This small molecule binds to this protein.
Small molecule (SMILES): CC/C=C/[C@@H](OC(N)=O)[C@@H](Cl)[C@H](O)CC(=O)[C@@H](O)[C@H](O)[C@H](C)/C(Cl)=C/C=C/C=C(C)/C=C/C=C/C(=O)O[C@@H]1C[C@@H](C(=O)O)CC[C@@H]1O

Sequence of chain 1.E:
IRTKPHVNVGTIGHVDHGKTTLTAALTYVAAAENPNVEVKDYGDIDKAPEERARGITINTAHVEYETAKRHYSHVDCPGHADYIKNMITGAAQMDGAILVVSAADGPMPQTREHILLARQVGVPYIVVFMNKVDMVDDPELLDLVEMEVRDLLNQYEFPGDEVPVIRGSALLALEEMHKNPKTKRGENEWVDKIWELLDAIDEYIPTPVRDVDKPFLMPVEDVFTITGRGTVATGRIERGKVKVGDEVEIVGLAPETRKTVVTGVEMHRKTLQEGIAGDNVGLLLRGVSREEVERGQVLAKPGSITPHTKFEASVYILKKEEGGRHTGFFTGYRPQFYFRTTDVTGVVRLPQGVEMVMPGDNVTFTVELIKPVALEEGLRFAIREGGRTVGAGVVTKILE

Binding-site contacts:
Ligand atom C23 contacts residue TYR161 of chain 1.E at 3.4 Å (hydrophobic).
Ligand atom C15 contacts residue LEU323 of chain 1.E at 3.8 Å (hydrophobic).
Ligand atom C40 contacts residue LYS325 of chain 1.E at 3.8 Å.
Ligand atom CL30 contacts residue ALA387 of chain 1.E at 3.5 Å.
Ligand atom O24 contacts residue TYR161 of chain 1.E at 2.9 Å (h-bond).
Ligand atom O47 contacts residue GLU326 of chain 1.E at 3.2 Å.
Ligand atom N43 contacts residue VAL126 of chain 1.E at 2.6 Å (h-bond).
Ligand atom O41 contacts residue LEU121 of chain 1.E at 3.1 Å.
Ligand atom C17 contacts residue GLU327 of chain 1.E at 3.6 Å.
Ligand atom O45 contacts residue GLY127 of chain 1.E at 3.4 Å.
Ligand atom O46 contacts residue LYS325 of chain 1.E at 2.9 Å (salt-bridge).
Ligand atom C42 contacts residue VAL126 of chain 1.E at 3.0 Å (hydrophobic).
Ligand atom O33 contacts residue ARG124 of chain 1.E at 3.5 Å (salt-bridge).
Ligand atom C19 contacts residue GLU327 of chain 1.E at 3.4 Å.
Ligand atom C21 contacts residue GLU326 of chain 1.E at 3.4 Å.
Ligand atom C2 contacts residue ARG345 of chain 1.E at 3.4 Å.
Ligand atom O47 contacts residue LYS325 of chain 1.E at 2.9 Å (salt-bridge).
Ligand atom O41 contacts residue TYR161 of chain 1.E at 2.7 Å (h-bond).
Ligand atom O29 contacts residue VAL126 of chain 1.E at 3.4 Å (h-bond).
Ligand atom C1 contacts residue ARG345 of chain 1.E at 3.3 Å.
Ligand atom C11 contacts residue GLN125 of chain 1.E at 3.7 Å.
Ligand atom C22 contacts residue TYR161 of chain 1.E at 3.6 Å (hydrophobic).
Ligand atom C27 contacts residue LYS325 of chain 1.E at 3.8 Å.
Ligand atom C1 contacts residue TYR343 of chain 1.E at 3.9 Å (hydrophobic).
Ligand atom O33 contacts residue GLN125 of chain 1.E at 2.4 Å (h-bond).
Ligand atom O37 contacts residue ARG117 of chain 1.E at 3.6 Å (salt-bridge).
Ligand atom O33 contacts residue GLY127 of chain 1.E at 3.9 Å.
Ligand atom C2 contacts residue TYR343 of chain 1.E at 3.3 Å (hydrophobic).
Ligand atom C39 contacts residue GLY328 of chain 1.E at 3.3 Å.
Ligand atom C40 contacts residue GLY328 of chain 1.E at 3.5 Å.
Ligand atom C38 contacts residue TYR161 of chain 1.E at 3.5 Å (hydrophobic).
Ligand atom C25 contacts residue TYR161 of chain 1.E at 3.2 Å (hydrophobic).
Ligand atom O37 contacts residue TYR161 of chain 1.E at 3.9 Å.
Ligand atom C4 contacts residue ALA387 of chain 1.E at 3.5 Å (hydrophobic).
Ligand atom CL30 contacts residue PHE386 of chain 1.E at 2.8 Å.
Ligand atom O44 contacts residue VAL126 of chain 1.E at 3.7 Å.
Ligand atom C20 contacts residue TYR161 of chain 1.E at 3.4 Å (hydrophobic).
Ligand atom C8 contacts residue ALA397 of chain 1.E at 3.7 Å (hydrophobic).
Ligand atom CL35 contacts residue LEU323 of chain 1.E at 3.3 Å.
Ligand atom C28 contacts residue LYS325 of chain 1.E at 3.5 Å.